A protein and the small-molecule ligand that binds it are described below.
Small molecule (SMILES): COC(=O)N1CCC(Oc2cccc([C@@H](CC#N)Nc3nc4n(n3)C(=O)CC(C)=N4)c2)CC1

Sequence of chain 10.A:
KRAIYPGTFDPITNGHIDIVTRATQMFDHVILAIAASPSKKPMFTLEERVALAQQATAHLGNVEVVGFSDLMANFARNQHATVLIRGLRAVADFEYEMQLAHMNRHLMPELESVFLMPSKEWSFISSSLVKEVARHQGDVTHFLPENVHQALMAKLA

Sequence of chain 8.A:
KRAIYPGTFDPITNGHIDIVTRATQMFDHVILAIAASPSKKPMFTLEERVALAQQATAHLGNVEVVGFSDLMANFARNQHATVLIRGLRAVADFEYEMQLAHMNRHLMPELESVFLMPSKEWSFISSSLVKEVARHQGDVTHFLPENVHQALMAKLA

Binding-site contacts:
Ligand atom C contacts residue LEU86 of chain 10.A at 3.5 Å (hydrophobic).
Ligand atom C15 contacts residue PHE70 of chain 10.A at 3.7 Å (hydrophobic).
Ligand atom C contacts residue ARG88 of chain 10.A at 3.8 Å.
Ligand atom C18 contacts residue LEU102 of chain 10.A at 3.6 Å (hydrophobic).
Ligand atom C15 contacts residue SER39 of chain 10.A at 3.9 Å.
Ligand atom O1 contacts residue LEU102 of chain 10.A at 3.7 Å.
Ligand atom N1 contacts residue SO41 of chain 10.D at 3.3 Å (h-bond).
Ligand atom C contacts residue ASN106 of chain 10.A at 3.6 Å.
Ligand atom C6 contacts residue ARG88 of chain 10.A at 3.8 Å.
Ligand atom N1 contacts residue ALA38 of chain 10.A at 3.4 Å (h-bond).
Ligand atom C8 contacts residue THR10 of chain 10.A at 3.8 Å.
Ligand atom C14 contacts residue PHE70 of chain 10.A at 3.7 Å (hydrophobic).
Ligand atom C13 contacts residue ASP72 of chain 10.A at 3.7 Å.
Ligand atom C14 contacts residue ASP72 of chain 10.A at 3.2 Å.
Ligand atom O contacts residue ARG88 of chain 10.A at 3.7 Å.
Ligand atom O1 contacts residue ASN106 of chain 10.A at 3.0 Å (h-bond).
Ligand atom C13 contacts residue HIS138 of chain 8.A at 3.6 Å.
Ligand atom C5 contacts residue ARG88 of chain 10.A at 3.5 Å.
Ligand atom N1 contacts residue SER39 of chain 10.A at 2.9 Å (h-bond).
Ligand atom N2 contacts residue ASP72 of chain 10.A at 3.0 Å (salt-bridge).
Ligand atom N6 contacts residue MET74 of chain 10.A at 2.9 Å (h-bond).
Ligand atom C15 contacts residue HIS138 of chain 8.A at 3.8 Å.
Ligand atom C14 contacts residue SER71 of chain 10.A at 3.4 Å.
Ligand atom C12 contacts residue ALA37 of chain 10.A at 3.5 Å (hydrophobic).
Ligand atom N6 contacts residue LEU73 of chain 10.A at 3.6 Å.
Ligand atom C15 contacts residue SER71 of chain 10.A at 3.6 Å.
Ligand atom C8 contacts residue ALA37 of chain 10.A at 3.6 Å (hydrophobic).
Ligand atom N contacts residue MET74 of chain 10.A at 3.8 Å.
Ligand atom N5 contacts residue LEU73 of chain 10.A at 3.7 Å.
Ligand atom C2 contacts residue MET74 of chain 10.A at 3.8 Å (hydrophobic).
Ligand atom C11 contacts residue ALA37 of chain 10.A at 3.8 Å (hydrophobic).
Ligand atom C20 contacts residue ASN106 of chain 10.A at 3.5 Å.
Ligand atom C20 contacts residue MET105 of chain 10.A at 3.7 Å (hydrophobic).
Ligand atom O3 contacts residue GLU134 of chain 8.A at 3.4 Å.
Ligand atom C7 contacts residue ALA37 of chain 10.A at 3.4 Å (hydrophobic).
Ligand atom O1 contacts residue MET74 of chain 10.A at 3.7 Å.
Ligand atom C1 contacts residue MET74 of chain 10.A at 3.7 Å (hydrophobic).
Ligand atom C1 contacts residue LEU102 of chain 10.A at 3.7 Å (hydrophobic).
Ligand atom C9 contacts residue SER39 of chain 10.A at 3.6 Å.
Ligand atom N2 contacts residue HIS138 of chain 8.A at 3.8 Å.